Binding-site contacts:
Ligand atom C14 contacts residue SER220 of chain 1.A at 3.6 Å.
Ligand atom C21 contacts residue PHE113 of chain 1.A at 3.6 Å (hydrophobic).
Ligand atom C27 contacts residue LEU133 of chain 1.A at 3.7 Å (hydrophobic).
Ligand atom O14 contacts residue ASP36 of chain 1.A at 2.6 Å (salt-bridge).
Ligand atom C25 contacts residue VAL80 of chain 1.A at 3.6 Å (hydrophobic).
Ligand atom C20 contacts residue TYR79 of chain 1.A at 3.3 Å (hydrophobic).
Ligand atom C30 contacts residue ASN78 of chain 1.A at 3.4 Å.
Ligand atom C15 contacts residue ASP216 of chain 1.A at 3.5 Å.
Ligand atom O2 contacts residue VAL80 of chain 1.A at 3.0 Å (h-bond).
Ligand atom O14 contacts residue ASP216 of chain 1.A at 2.5 Å (salt-bridge).
Ligand atom N3 contacts residue GLY38 of chain 1.A at 3.2 Å (h-bond).
Ligand atom C12 contacts residue ASP216 of chain 1.A at 3.2 Å.
Ligand atom C20 contacts residue ILE125 of chain 1.A at 3.5 Å (hydrophobic).
Ligand atom C21 contacts residue SER81 of chain 1.A at 3.7 Å.
Ligand atom C25 contacts residue SER81 of chain 1.A at 3.4 Å.
Ligand atom C11 contacts residue PHE296 of chain 1.A at 3.8 Å (hydrophobic).
Ligand atom O1 contacts residue THR219 of chain 1.A at 3.7 Å.
Ligand atom C34 contacts residue SER81 of chain 1.A at 3.1 Å.
Ligand atom C10 contacts residue THR219 of chain 1.A at 3.6 Å.
Ligand atom C18 contacts residue ASP36 of chain 1.A at 3.1 Å.
Ligand atom C21 contacts residue ILE125 of chain 1.A at 3.4 Å (hydrophobic).
Ligand atom O26 contacts residue VAL80 of chain 1.A at 3.2 Å.
Ligand atom O26 contacts residue SER81 of chain 1.A at 3.0 Å (h-bond).
Ligand atom C3 contacts residue THR219 of chain 1.A at 3.5 Å.
Ligand atom O2 contacts residue TYR79 of chain 1.A at 3.1 Å.
Ligand atom C24 contacts residue GLY218 of chain 1.A at 3.7 Å.
Ligand atom C26 contacts residue GLY38 of chain 1.A at 3.3 Å.
Ligand atom C6 contacts residue TYR194 of chain 1.A at 3.5 Å (hydrophobic).
Ligand atom C34 contacts residue VAL80 of chain 1.A at 3.6 Å (hydrophobic).
Ligand atom C28 contacts residue LEU133 of chain 1.A at 3.7 Å (hydrophobic).
Ligand atom C12 contacts residue GLY38 of chain 1.A at 3.5 Å.
Ligand atom C15 contacts residue GLY38 of chain 1.A at 3.5 Å.
Ligand atom N1 contacts residue ASN78 of chain 1.A at 3.4 Å (h-bond).
Ligand atom C26 contacts residue TYR194 of chain 1.A at 3.7 Å (hydrophobic).
Ligand atom C22 contacts residue PHE113 of chain 1.A at 3.6 Å (hydrophobic).
Ligand atom C15 contacts residue ASP36 of chain 1.A at 3.3 Å.
Ligand atom O1 contacts residue GLY218 of chain 1.A at 3.6 Å.
Ligand atom O14 contacts residue GLY218 of chain 1.A at 3.7 Å.
Ligand atom C8 contacts residue THR219 of chain 1.A at 3.7 Å.
Ligand atom C9 contacts residue THR219 of chain 1.A at 3.6 Å.

Sequence of chain 1.A:
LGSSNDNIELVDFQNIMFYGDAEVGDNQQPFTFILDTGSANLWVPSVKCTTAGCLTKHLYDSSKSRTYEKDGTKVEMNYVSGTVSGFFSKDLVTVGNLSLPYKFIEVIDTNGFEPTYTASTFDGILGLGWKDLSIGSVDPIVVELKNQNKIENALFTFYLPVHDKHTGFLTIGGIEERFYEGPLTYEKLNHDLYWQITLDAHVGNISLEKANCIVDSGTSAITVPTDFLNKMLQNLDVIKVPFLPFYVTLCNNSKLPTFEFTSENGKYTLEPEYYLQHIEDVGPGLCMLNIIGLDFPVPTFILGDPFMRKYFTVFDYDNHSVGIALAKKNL

The small molecule below binds the protein below.
Small molecule (SMILES): Cc1cccc(C)c1OCC(=O)N[C@@H](Cc1ccccc1)[C@@H](O)C[C@H](CC(C)C)NC(=O)c1cccc(N)c1